Sequence of chain 1.H:
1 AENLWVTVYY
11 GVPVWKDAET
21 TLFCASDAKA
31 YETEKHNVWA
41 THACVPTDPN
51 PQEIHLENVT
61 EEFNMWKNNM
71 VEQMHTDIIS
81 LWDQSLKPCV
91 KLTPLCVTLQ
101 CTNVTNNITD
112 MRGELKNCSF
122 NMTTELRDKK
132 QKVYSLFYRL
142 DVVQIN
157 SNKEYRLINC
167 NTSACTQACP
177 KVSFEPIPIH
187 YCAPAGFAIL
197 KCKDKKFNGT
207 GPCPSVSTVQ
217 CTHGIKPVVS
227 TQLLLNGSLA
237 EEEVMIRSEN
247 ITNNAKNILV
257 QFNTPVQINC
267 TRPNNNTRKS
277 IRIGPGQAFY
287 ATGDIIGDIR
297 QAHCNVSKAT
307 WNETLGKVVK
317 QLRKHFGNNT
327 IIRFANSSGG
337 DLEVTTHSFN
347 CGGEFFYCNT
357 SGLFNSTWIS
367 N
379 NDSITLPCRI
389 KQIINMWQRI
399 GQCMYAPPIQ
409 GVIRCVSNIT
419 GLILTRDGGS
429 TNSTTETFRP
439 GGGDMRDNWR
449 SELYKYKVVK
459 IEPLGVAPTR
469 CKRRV

Sequence of chain 1.J:
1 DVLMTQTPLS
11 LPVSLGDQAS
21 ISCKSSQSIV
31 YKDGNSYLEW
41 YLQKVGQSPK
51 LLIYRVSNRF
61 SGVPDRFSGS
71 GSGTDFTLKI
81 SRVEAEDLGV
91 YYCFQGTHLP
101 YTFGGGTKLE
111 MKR

Binding-site contacts:
Ligand atom C3 contacts residue ASN416 of chain 1.H at 3.8 Å.
Ligand atom O5 contacts residue LYS24 of chain 1.J at 4.2 Å.
Ligand atom C8 contacts residue ASN416 of chain 1.H at 4.2 Å.
Ligand atom C8 contacts residue VAL414 of chain 1.H at 4.0 Å (hydrophobic).
Ligand atom O4 contacts residue LYS24 of chain 1.J at 3.6 Å.
Ligand atom C8 contacts residue NAG1 of chain 1.HA at 3.7 Å.
Ligand atom O2 contacts residue ASP75 of chain 1.J at 3.5 Å (salt-bridge).
Ligand atom O2 contacts residue LYS24 of chain 1.J at 3.1 Å (salt-bridge).
Ligand atom N2 contacts residue ASN416 of chain 1.H at 2.8 Å (h-bond).
Ligand atom C2 contacts residue LYS24 of chain 1.J at 4.2 Å.
Ligand atom O5 contacts residue PRO261 of chain 1.H at 4.1 Å.
Ligand atom O6 contacts residue PRO261 of chain 1.H at 3.7 Å.
Ligand atom C5 contacts residue ASN416 of chain 1.H at 3.7 Å.
Ligand atom C1 contacts residue ASN416 of chain 1.H at 1.4 Å.
Ligand atom C4 contacts residue ASN416 of chain 1.H at 4.3 Å.
Ligand atom C6 contacts residue PRO261 of chain 1.H at 4.2 Å (hydrophobic).
Ligand atom O5 contacts residue ASN416 of chain 1.H at 2.6 Å (h-bond).
Ligand atom C1 contacts residue LYS24 of chain 1.J at 4.2 Å.
Ligand atom C2 contacts residue ASN416 of chain 1.H at 2.5 Å.
Ligand atom O7 contacts residue ASN416 of chain 1.H at 3.0 Å (h-bond).
Ligand atom C7 contacts residue ASN416 of chain 1.H at 3.2 Å.

A protein and the small-molecule ligand that binds it are described below.
Small molecule (SMILES): CC(=O)N[C@H]1[C@H](O[C@H]2[C@H](O)[C@@H](NC(C)=O)CO[C@@H]2CO)O[C@H](CO)[C@@H](O[C@@H]2O[C@H](CO)[C@@H](O)[C@H](O)[C@@H]2O)[C@@H]1O